This small molecule binds to this protein.
Small molecule (SMILES): CC(=O)N[C@@H]1[C@@H](O)[C@H](O)[C@@H](CO)O[C@H]1O

Sequence of chain 1.C:
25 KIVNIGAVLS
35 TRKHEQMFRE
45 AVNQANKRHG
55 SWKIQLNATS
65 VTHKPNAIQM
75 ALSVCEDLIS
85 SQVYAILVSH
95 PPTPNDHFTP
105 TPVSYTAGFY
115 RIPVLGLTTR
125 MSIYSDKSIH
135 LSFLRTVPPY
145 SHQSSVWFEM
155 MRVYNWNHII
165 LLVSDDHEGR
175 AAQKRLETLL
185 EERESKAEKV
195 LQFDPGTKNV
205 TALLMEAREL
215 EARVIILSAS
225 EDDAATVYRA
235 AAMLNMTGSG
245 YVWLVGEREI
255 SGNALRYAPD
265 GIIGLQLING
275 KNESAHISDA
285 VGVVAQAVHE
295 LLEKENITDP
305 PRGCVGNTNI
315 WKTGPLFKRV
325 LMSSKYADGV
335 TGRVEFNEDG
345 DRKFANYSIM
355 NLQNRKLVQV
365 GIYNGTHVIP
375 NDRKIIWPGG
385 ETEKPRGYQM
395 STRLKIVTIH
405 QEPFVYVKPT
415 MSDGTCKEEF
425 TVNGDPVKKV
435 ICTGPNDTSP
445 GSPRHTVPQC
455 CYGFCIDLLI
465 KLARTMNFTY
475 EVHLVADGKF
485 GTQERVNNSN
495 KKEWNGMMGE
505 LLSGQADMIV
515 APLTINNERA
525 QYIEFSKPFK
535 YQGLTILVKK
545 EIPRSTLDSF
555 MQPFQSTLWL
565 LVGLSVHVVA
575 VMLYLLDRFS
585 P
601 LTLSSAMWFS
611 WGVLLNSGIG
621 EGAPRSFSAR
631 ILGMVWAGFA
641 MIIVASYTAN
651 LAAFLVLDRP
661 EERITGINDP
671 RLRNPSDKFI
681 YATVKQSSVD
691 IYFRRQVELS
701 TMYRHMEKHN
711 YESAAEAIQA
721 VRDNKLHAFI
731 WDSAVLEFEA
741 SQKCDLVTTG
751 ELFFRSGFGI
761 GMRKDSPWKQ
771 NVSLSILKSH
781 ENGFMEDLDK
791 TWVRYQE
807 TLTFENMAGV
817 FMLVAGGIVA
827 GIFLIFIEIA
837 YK

Binding-site contacts:
Ligand atom C7 contacts residue ASN491 of chain 1.C at 3.2 Å.
Ligand atom C4 contacts residue ASN491 of chain 1.C at 4.3 Å.
Ligand atom C5 contacts residue ASN491 of chain 1.C at 3.7 Å.
Ligand atom C1 contacts residue ASN491 of chain 1.C at 1.4 Å.
Ligand atom O7 contacts residue ASN491 of chain 1.C at 2.9 Å (h-bond).
Ligand atom C2 contacts residue ASN491 of chain 1.C at 2.5 Å.
Ligand atom C3 contacts residue ASN491 of chain 1.C at 3.8 Å.
Ligand atom O5 contacts residue ASN491 of chain 1.C at 2.4 Å (h-bond).
Ligand atom N2 contacts residue ASN491 of chain 1.C at 2.9 Å (h-bond).